Sequence of chain 1.A:
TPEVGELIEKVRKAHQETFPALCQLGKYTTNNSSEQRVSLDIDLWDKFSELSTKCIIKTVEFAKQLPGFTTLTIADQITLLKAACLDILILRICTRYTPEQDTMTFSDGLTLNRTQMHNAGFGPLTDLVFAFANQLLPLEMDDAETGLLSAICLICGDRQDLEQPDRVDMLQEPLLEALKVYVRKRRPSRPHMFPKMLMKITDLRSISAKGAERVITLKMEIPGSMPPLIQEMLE

Binding-site contacts:
Ligand atom C17 contacts residue PHE122 of chain 1.A at 3.7 Å (hydrophobic).
Ligand atom C21 contacts residue PHE48 of chain 1.A at 3.5 Å (hydrophobic).
Ligand atom C16 contacts residue PHE106 of chain 1.A at 3.6 Å (hydrophobic).
Ligand atom C9 contacts residue PHE48 of chain 1.A at 3.6 Å (hydrophobic).
Ligand atom O31 contacts residue PRO227 of chain 1.A at 3.3 Å.
Ligand atom C25 contacts residue GLY121 of chain 1.A at 3.7 Å.
Ligand atom C4 contacts residue SER52 of chain 1.A at 3.7 Å.
Ligand atom C24 contacts residue VAL215 of chain 1.A at 3.6 Å (hydrophobic).
Ligand atom O30 contacts residue SER107 of chain 1.A at 2.9 Å (h-bond).
Ligand atom C20 contacts residue PHE48 of chain 1.A at 3.6 Å (hydrophobic).
Ligand atom C24 contacts residue GLY211 of chain 1.A at 3.7 Å.
Ligand atom N28 contacts residue SER52 of chain 1.A at 2.9 Å (h-bond).
Ligand atom C13 contacts residue LEU89 of chain 1.A at 3.6 Å (hydrophobic).
Ligand atom N28 contacts residue LEU89 of chain 1.A at 3.6 Å.
Ligand atom O33 contacts residue PHE106 of chain 1.A at 3.6 Å.
Ligand atom C12 contacts residue PHE48 of chain 1.A at 3.7 Å (hydrophobic).
Ligand atom C23 contacts residue ARG214 of chain 1.A at 3.6 Å.
Ligand atom C23 contacts residue PHE122 of chain 1.A at 3.8 Å (hydrophobic).
Ligand atom C8 contacts residue LEU86 of chain 1.A at 3.6 Å (hydrophobic).
Ligand atom C16 contacts residue CYS55 of chain 1.A at 3.8 Å (hydrophobic).
Ligand atom C6 contacts residue PHE106 of chain 1.A at 3.5 Å (hydrophobic).
Ligand atom C26 contacts residue TRP45 of chain 1.A at 3.8 Å (hydrophobic).
Ligand atom C18 contacts residue SER52 of chain 1.A at 3.2 Å.
Ligand atom O33 contacts residue SER107 of chain 1.A at 2.9 Å (h-bond).
Ligand atom C5 contacts residue CYS55 of chain 1.A at 3.7 Å (hydrophobic).
Ligand atom C26 contacts residue MET226 of chain 1.A at 3.6 Å (hydrophobic).
Ligand atom N28 contacts residue PHE48 of chain 1.A at 3.5 Å.
Ligand atom O31 contacts residue TRP45 of chain 1.A at 3.2 Å.
Ligand atom C9 contacts residue SER52 of chain 1.A at 3.3 Å.
Ligand atom N29 contacts residue LEU89 of chain 1.A at 3.7 Å.
Ligand atom C2 contacts residue ILE90 of chain 1.A at 3.7 Å (hydrophobic).
Ligand atom C1 contacts residue ILE90 of chain 1.A at 3.6 Å (hydrophobic).
Ligand atom O30 contacts residue ARG96 of chain 1.A at 3.0 Å (salt-bridge).
Ligand atom C8 contacts residue SER52 of chain 1.A at 3.7 Å.
Ligand atom C22 contacts residue SER107 of chain 1.A at 3.3 Å.
Ligand atom N29 contacts residue PHE48 of chain 1.A at 3.4 Å.
Ligand atom C26 contacts residue VAL215 of chain 1.A at 3.5 Å (hydrophobic).
Ligand atom C2 contacts residue LEU86 of chain 1.A at 3.7 Å (hydrophobic).
Ligand atom N29 contacts residue SER52 of chain 1.A at 3.5 Å (h-bond).
Ligand atom C3 contacts residue LEU89 of chain 1.A at 3.4 Å (hydrophobic).

This protein binds this small molecule.
Small molecule (SMILES): CC(C)(C)c1cccc(-c2cc(-c3ccc(C(=O)O)cc3)nn2-c2ccc(S(C)(=O)=O)cc2)c1